Sequence of chain 1.A:
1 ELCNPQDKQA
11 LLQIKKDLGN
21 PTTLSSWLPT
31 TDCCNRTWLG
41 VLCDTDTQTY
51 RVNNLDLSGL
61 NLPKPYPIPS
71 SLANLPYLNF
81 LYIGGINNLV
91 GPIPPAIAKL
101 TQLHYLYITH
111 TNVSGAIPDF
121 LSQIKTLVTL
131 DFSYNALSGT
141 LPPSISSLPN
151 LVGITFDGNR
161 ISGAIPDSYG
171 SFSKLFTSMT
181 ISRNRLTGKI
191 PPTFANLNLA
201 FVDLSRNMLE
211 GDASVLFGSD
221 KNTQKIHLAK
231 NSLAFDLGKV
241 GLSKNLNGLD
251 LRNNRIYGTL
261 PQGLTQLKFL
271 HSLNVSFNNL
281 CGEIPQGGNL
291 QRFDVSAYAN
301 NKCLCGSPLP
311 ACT

Binding-site contacts:
Ligand atom C8 contacts residue SER296 of chain 1.A at 3.6 Å.
Ligand atom C6 contacts residue ASN253 of chain 1.A at 4.1 Å.
Ligand atom C7 contacts residue ASN274 of chain 1.A at 3.1 Å.
Ligand atom C1 contacts residue ASN274 of chain 1.A at 2.3 Å.
Ligand atom C1 contacts residue SER276 of chain 1.A at 3.2 Å.
Ligand atom C3 contacts residue SER296 of chain 1.A at 3.8 Å.
Ligand atom C1 contacts residue ARG252 of chain 1.A at 4.3 Å.
Ligand atom C5 contacts residue PHE277 of chain 1.A at 4.3 Å (hydrophobic).
Ligand atom O7 contacts residue ASN274 of chain 1.A at 2.9 Å (h-bond).
Ligand atom O5 contacts residue SER296 of chain 1.A at 4.3 Å.
Ligand atom C5 contacts residue ARG252 of chain 1.A at 3.9 Å.
Ligand atom C5 contacts residue ASN274 of chain 1.A at 3.8 Å.
Ligand atom C8 contacts residue ASN274 of chain 1.A at 4.4 Å.
Ligand atom C1 contacts residue SER296 of chain 1.A at 3.1 Å.
Ligand atom C2 contacts residue ARG252 of chain 1.A at 4.0 Å.
Ligand atom C2 contacts residue SER296 of chain 1.A at 3.9 Å.
Ligand atom C4 contacts residue ARG252 of chain 1.A at 4.0 Å.
Ligand atom N2 contacts residue SER296 of chain 1.A at 3.0 Å (h-bond).
Ligand atom O3 contacts residue SER296 of chain 1.A at 3.7 Å.
Ligand atom C2 contacts residue ASN274 of chain 1.A at 2.7 Å.
Ligand atom C6 contacts residue SER276 of chain 1.A at 3.7 Å.
Ligand atom N2 contacts residue ASN274 of chain 1.A at 3.0 Å (h-bond).
Ligand atom C6 contacts residue PHE277 of chain 1.A at 3.9 Å (hydrophobic).
Ligand atom O6 contacts residue ASN253 of chain 1.A at 4.1 Å.
Ligand atom C3 contacts residue ASN274 of chain 1.A at 4.1 Å.
Ligand atom C1 contacts residue ALA297 of chain 1.A at 4.3 Å (hydrophobic).
Ligand atom C4 contacts residue ASN274 of chain 1.A at 4.3 Å.
Ligand atom O5 contacts residue ARG252 of chain 1.A at 3.2 Å (salt-bridge).
Ligand atom O5 contacts residue ASN274 of chain 1.A at 2.4 Å (h-bond).
Ligand atom N2 contacts residue ALA297 of chain 1.A at 3.9 Å.
Ligand atom O6 contacts residue ARG252 of chain 1.A at 3.1 Å (salt-bridge).
Ligand atom C7 contacts residue ALA297 of chain 1.A at 4.4 Å (hydrophobic).
Ligand atom C5 contacts residue SER276 of chain 1.A at 3.2 Å.
Ligand atom C6 contacts residue ARG252 of chain 1.A at 3.7 Å.
Ligand atom C7 contacts residue SER296 of chain 1.A at 3.9 Å.
Ligand atom O6 contacts residue LYS230 of chain 1.A at 4.1 Å.
Ligand atom O7 contacts residue ARG252 of chain 1.A at 3.8 Å.
Ligand atom C8 contacts residue ALA297 of chain 1.A at 4.1 Å (hydrophobic).
Ligand atom O5 contacts residue SER276 of chain 1.A at 3.0 Å (h-bond).

The protein below binds the small molecule below.
Small molecule (SMILES): CC(=O)N[C@@H]1[C@@H](O)[C@H](O)[C@@H](CO)O[C@H]1O